Sequence of chain 60.D:
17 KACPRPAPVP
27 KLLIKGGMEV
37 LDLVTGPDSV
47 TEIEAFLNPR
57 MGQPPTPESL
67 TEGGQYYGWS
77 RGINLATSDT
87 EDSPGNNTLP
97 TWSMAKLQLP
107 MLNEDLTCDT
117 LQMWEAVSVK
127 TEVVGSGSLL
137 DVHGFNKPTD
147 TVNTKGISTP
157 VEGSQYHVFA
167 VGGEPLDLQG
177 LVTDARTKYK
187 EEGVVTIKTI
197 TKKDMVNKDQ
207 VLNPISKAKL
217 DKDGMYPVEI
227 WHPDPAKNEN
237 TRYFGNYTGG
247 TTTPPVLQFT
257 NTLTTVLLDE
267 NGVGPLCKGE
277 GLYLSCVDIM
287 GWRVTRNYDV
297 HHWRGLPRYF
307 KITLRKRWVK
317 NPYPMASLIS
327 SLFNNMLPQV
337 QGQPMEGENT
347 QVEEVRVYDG

Binding-site contacts:
Ligand atom C2 contacts residue GLY78 of chain 60.D at 4.2 Å.
Ligand atom O4 contacts residue GLY78 of chain 60.D at 3.4 Å (h-bond).
Ligand atom O1B contacts residue TYR72 of chain 60.D at 4.0 Å.
Ligand atom O8 contacts residue TYR72 of chain 60.D at 3.4 Å (h-bond).
Ligand atom O4 contacts residue HIS298 of chain 60.D at 2.7 Å (h-bond).
Ligand atom O1B contacts residue ARG77 of chain 60.D at 2.4 Å (salt-bridge).
Ligand atom C4 contacts residue ARG77 of chain 60.D at 4.0 Å.
Ligand atom O4 contacts residue THR291 of chain 60.D at 3.9 Å.
Ligand atom C4 contacts residue VAL296 of chain 60.D at 4.2 Å (hydrophobic).
Ligand atom O1A contacts residue ARG77 of chain 60.D at 2.7 Å (salt-bridge).
Ligand atom C1 contacts residue TYR72 of chain 60.D at 3.8 Å (hydrophobic).
Ligand atom O1A contacts residue GLY78 of chain 60.D at 3.8 Å.
Ligand atom O8 contacts residue ARG77 of chain 60.D at 3.5 Å (salt-bridge).
Ligand atom C5 contacts residue TYR72 of chain 60.D at 3.5 Å (hydrophobic).
Ligand atom C3 contacts residue ARG77 of chain 60.D at 3.3 Å.
Ligand atom O4 contacts residue ARG77 of chain 60.D at 4.2 Å.
Ligand atom O1A contacts residue LYS186 of chain 60.D at 4.3 Å.
Ligand atom C4 contacts residue HIS298 of chain 60.D at 3.7 Å.
Ligand atom C5 contacts residue ASN93 of chain 60.D at 4.1 Å.
Ligand atom C8 contacts residue ARG77 of chain 60.D at 4.2 Å.
Ligand atom O4 contacts residue VAL296 of chain 60.D at 3.9 Å.
Ligand atom O3 contacts residue GLY78 of chain 60.D at 3.7 Å.
Ligand atom N5 contacts residue TYR72 of chain 60.D at 2.9 Å (h-bond).
Ligand atom C6 contacts residue THR94 of chain 60.D at 4.3 Å.
Ligand atom C3 contacts residue VAL296 of chain 60.D at 3.6 Å (hydrophobic).
Ligand atom O4 contacts residue ASN80 of chain 60.D at 4.1 Å.
Ligand atom O6 contacts residue ASN93 of chain 60.D at 3.6 Å (h-bond).
Ligand atom O4 contacts residue TYR72 of chain 60.D at 3.7 Å.
Ligand atom C6 contacts residue ASN80 of chain 60.D at 4.3 Å.
Ligand atom C1 contacts residue ARG77 of chain 60.D at 3.1 Å.
Ligand atom C10 contacts residue TYR72 of chain 60.D at 4.0 Å (hydrophobic).
Ligand atom C3 contacts residue HIS298 of chain 60.D at 3.8 Å.
Ligand atom C11 contacts residue TYR72 of chain 60.D at 4.2 Å (hydrophobic).
Ligand atom C6 contacts residue ASN93 of chain 60.D at 3.4 Å.
Ligand atom C2 contacts residue ARG77 of chain 60.D at 4.0 Å.
Ligand atom C4 contacts residue TYR72 of chain 60.D at 3.4 Å (hydrophobic).
Ligand atom O1A contacts residue TYR72 of chain 60.D at 3.4 Å.
Ligand atom C6 contacts residue TYR72 of chain 60.D at 3.7 Å (hydrophobic).
Ligand atom C4 contacts residue GLY78 of chain 60.D at 3.9 Å.
Ligand atom C3 contacts residue GLY78 of chain 60.D at 3.8 Å.

Sequence of chain 60.E:
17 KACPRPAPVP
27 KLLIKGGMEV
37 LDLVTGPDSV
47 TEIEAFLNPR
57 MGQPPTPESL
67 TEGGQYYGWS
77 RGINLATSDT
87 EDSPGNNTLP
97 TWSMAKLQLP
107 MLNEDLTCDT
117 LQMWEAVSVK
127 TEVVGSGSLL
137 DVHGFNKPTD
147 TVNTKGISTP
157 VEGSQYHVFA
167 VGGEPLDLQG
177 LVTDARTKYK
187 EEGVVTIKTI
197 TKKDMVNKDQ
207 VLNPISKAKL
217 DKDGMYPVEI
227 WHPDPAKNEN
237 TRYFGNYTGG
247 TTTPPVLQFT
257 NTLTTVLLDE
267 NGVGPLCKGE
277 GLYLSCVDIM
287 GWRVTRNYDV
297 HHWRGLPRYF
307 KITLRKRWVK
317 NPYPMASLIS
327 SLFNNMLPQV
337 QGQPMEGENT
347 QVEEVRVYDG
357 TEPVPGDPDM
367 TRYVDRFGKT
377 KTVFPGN

The protein below binds the small molecule below.
Small molecule (SMILES): CC(=O)N[C@@H]1[C@@H](O[C@@H]2O[C@H](CO)[C@H](O)[C@H](O[C@]3(C(=O)O)C[C@H](O)[C@@H](NC(C)=O)[C@H]([C@H](O)[C@H](O)CO)O3)[C@H]2O)[C@H](O)[C@@H](CO[C@]2(C(=O)O)C[C@H](O)[C@@H](NC(C)=O)[C@H]([C@H](O)[C@H](O)CO)O2)O[C@H]1O